Sequence of chain 2.O:
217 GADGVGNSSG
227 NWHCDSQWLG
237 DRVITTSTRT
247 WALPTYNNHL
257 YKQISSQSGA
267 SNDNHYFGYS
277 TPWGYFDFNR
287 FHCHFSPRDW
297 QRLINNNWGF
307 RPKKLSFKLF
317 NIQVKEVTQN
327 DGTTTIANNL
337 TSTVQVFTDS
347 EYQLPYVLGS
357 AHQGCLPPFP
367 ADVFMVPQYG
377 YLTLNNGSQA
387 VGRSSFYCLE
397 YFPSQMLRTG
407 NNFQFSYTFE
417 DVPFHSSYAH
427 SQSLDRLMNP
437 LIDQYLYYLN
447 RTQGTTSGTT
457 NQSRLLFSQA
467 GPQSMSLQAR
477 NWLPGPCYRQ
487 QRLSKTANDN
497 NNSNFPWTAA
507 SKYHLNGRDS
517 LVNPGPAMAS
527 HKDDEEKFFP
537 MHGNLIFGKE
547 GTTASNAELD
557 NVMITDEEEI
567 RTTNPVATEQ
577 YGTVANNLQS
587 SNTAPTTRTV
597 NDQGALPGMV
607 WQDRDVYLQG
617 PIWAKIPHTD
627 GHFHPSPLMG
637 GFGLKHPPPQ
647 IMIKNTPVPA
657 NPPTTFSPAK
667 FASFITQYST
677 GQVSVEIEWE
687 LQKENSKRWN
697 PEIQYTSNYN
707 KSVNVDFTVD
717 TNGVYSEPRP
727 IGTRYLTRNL

Binding-site contacts:
Ligand atom C4 contacts residue PRO419 of chain 1.N at 4.0 Å (hydrophobic).
Ligand atom N9 contacts residue PRO419 of chain 1.N at 4.2 Å.
Ligand atom N6 contacts residue GLY637 of chain 1.N at 4.0 Å.
Ligand atom N6 contacts residue PRO633 of chain 1.N at 4.2 Å.
Ligand atom O5' contacts residue PRO631 of chain 1.N at 4.0 Å.
Ligand atom N9 contacts residue HIS630 of chain 1.N at 3.8 Å.
Ligand atom C6 contacts residue PRO419 of chain 1.N at 4.3 Å (hydrophobic).
Ligand atom O4' contacts residue HIS630 of chain 1.N at 4.2 Å.
Ligand atom N6 contacts residue GLY639 of chain 1.N at 2.9 Å (h-bond).
Ligand atom N6 contacts residue SER632 of chain 1.N at 4.0 Å.
Ligand atom N3 contacts residue PRO419 of chain 1.N at 4.2 Å.
Ligand atom C5 contacts residue SER632 of chain 1.N at 4.4 Å.
Ligand atom N6 contacts residue VAL418 of chain 1.N at 3.8 Å.
Ligand atom C8 contacts residue HIS630 of chain 1.N at 3.1 Å.
Ligand atom O5' contacts residue PHE629 of chain 1.N at 3.9 Å.
Ligand atom C5 contacts residue PRO631 of chain 1.N at 4.1 Å (hydrophobic).
Ligand atom N7 contacts residue HIS630 of chain 1.N at 3.6 Å.
Ligand atom C2 contacts residue PRO631 of chain 1.N at 4.3 Å (hydrophobic).
Ligand atom O4' contacts residue PRO631 of chain 1.N at 4.1 Å.
Ligand atom O2P contacts residue PHE629 of chain 1.N at 3.4 Å (h-bond).
Ligand atom O2P contacts residue HIS628 of chain 1.N at 3.8 Å.
Ligand atom N1 contacts residue PRO419 of chain 1.N at 4.2 Å.
Ligand atom C1' contacts residue HIS630 of chain 1.N at 3.8 Å.
Ligand atom P contacts residue PHE629 of chain 1.N at 4.4 Å.
Ligand atom N7 contacts residue SER632 of chain 1.N at 3.8 Å.
Ligand atom C6 contacts residue PRO631 of chain 1.N at 3.6 Å (hydrophobic).
Ligand atom N6 contacts residue PHE638 of chain 1.N at 3.8 Å.
Ligand atom C2' contacts residue PRO419 of chain 1.N at 4.0 Å (hydrophobic).
Ligand atom N1 contacts residue VAL418 of chain 1.N at 3.8 Å.
Ligand atom O2P contacts residue PRO631 of chain 1.N at 3.8 Å.
Ligand atom C8 contacts residue ASP609 of chain 1.N at 4.4 Å.
Ligand atom N7 contacts residue ASP609 of chain 1.N at 4.1 Å.
Ligand atom C2 contacts residue PRO419 of chain 1.N at 4.2 Å (hydrophobic).
Ligand atom N1 contacts residue PRO631 of chain 1.N at 3.8 Å.
Ligand atom C2 contacts residue GLY639 of chain 1.N at 3.9 Å.
Ligand atom C5 contacts residue PRO419 of chain 1.N at 4.2 Å (hydrophobic).
Ligand atom N1 contacts residue GLY639 of chain 1.N at 3.1 Å (h-bond).
Ligand atom C6 contacts residue GLY639 of chain 1.N at 3.8 Å.
Ligand atom C6 contacts residue VAL418 of chain 1.N at 4.0 Å (hydrophobic).
Ligand atom N6 contacts residue PRO631 of chain 1.N at 3.8 Å.

The small molecule below binds the protein below.
Small molecule (SMILES): Nc1ncnc2c1ncn2[C@H]1C[C@H](O)[C@@H](COP(=O)(O)O)O1

Sequence of chain 1.N:
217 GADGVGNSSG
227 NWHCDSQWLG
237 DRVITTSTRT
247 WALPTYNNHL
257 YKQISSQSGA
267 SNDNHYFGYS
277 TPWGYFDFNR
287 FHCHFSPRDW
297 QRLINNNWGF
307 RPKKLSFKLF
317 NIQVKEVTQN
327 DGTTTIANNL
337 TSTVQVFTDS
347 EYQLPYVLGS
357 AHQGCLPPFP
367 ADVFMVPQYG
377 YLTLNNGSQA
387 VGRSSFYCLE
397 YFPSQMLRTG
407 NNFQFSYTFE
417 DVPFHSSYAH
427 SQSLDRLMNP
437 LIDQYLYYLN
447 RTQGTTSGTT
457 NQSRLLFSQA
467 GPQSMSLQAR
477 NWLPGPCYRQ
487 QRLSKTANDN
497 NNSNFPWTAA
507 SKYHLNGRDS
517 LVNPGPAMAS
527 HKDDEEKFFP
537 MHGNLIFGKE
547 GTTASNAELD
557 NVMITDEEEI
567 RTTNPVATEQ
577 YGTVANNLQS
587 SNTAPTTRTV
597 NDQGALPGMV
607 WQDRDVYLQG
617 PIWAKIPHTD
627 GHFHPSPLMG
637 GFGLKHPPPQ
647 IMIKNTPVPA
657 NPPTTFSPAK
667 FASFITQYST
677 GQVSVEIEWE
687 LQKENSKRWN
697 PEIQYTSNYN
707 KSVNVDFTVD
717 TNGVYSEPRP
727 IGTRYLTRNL